The protein below binds the small molecule below.
Small molecule (SMILES): [H]/N=C(\N)c1cc(-c2ccccc2)c(CNC(=O)c2ccc3c(c2)CCO3)s1

Sequence of chain 2.A:
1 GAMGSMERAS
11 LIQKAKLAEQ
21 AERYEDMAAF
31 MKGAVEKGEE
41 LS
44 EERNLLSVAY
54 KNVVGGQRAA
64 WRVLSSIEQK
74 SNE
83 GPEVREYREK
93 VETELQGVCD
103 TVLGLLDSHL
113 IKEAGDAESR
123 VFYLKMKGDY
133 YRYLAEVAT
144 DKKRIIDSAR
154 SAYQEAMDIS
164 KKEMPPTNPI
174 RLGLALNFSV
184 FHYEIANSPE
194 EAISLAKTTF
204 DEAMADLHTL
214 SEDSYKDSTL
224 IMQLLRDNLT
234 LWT

Binding-site contacts:
Ligand atom O22 contacts residue PRO172 of chain 2.A at 4.1 Å.
Ligand atom C18 contacts residue ASN47 of chain 2.A at 4.0 Å.
Ligand atom C20 contacts residue PRO172 of chain 2.A at 4.2 Å (hydrophobic).
Ligand atom C18 contacts residue 0AW1 of chain 2.F at 3.4 Å.
Ligand atom C14 contacts residue CSO43 of chain 2.A at 4.1 Å.
Ligand atom C19 contacts residue 0AW1 of chain 2.F at 3.4 Å.
Ligand atom C17 contacts residue 0AW1 of chain 2.F at 3.3 Å.
Ligand atom C19 contacts residue PRO172 of chain 2.A at 3.7 Å (hydrophobic).
Ligand atom C12 contacts residue 0AW1 of chain 2.F at 3.6 Å.
Ligand atom C25 contacts residue PRO172 of chain 2.A at 4.2 Å (hydrophobic).
Ligand atom C08 contacts residue CSO43 of chain 2.A at 3.8 Å.
Ligand atom C24 contacts residue 0AW1 of chain 2.F at 3.8 Å.
Ligand atom N01 contacts residue ASN171 of chain 2.A at 4.2 Å.
Ligand atom C23 contacts residue 0AW1 of chain 2.F at 3.6 Å.
Ligand atom C10 contacts residue 0AW1 of chain 2.F at 4.0 Å.
Ligand atom C25 contacts residue 0AW1 of chain 2.F at 3.7 Å.
Ligand atom O26 contacts residue 0AW1 of chain 2.F at 3.5 Å.
Ligand atom C21 contacts residue 0AW1 of chain 2.F at 3.3 Å.
Ligand atom C14 contacts residue 0AW1 of chain 2.F at 3.7 Å.
Ligand atom O26 contacts residue ASN47 of chain 2.A at 3.5 Å (h-bond).
Ligand atom C21 contacts residue ILE224 of chain 2.A at 3.4 Å (hydrophobic).
Ligand atom C13 contacts residue CSO43 of chain 2.A at 4.3 Å.
Ligand atom C07 contacts residue CSO43 of chain 2.A at 4.1 Å.
Ligand atom C20 contacts residue 0AW1 of chain 2.F at 3.5 Å.
Ligand atom C23 contacts residue PRO172 of chain 2.A at 3.7 Å (hydrophobic).
Ligand atom C18 contacts residue PRO172 of chain 2.A at 4.1 Å (hydrophobic).
Ligand atom C24 contacts residue ASP220 of chain 2.A at 3.8 Å.
Ligand atom C07 contacts residue 0AW1 of chain 2.F at 4.3 Å.
Ligand atom C24 contacts residue PRO172 of chain 2.A at 4.0 Å (hydrophobic).
Ligand atom O22 contacts residue ILE224 of chain 2.A at 3.6 Å.
Ligand atom C25 contacts residue ASP220 of chain 2.A at 4.0 Å.
Ligand atom N01 contacts residue PRO172 of chain 2.A at 3.7 Å.
Ligand atom N03 contacts residue ASN171 of chain 2.A at 3.9 Å.
Ligand atom C02 contacts residue ASN171 of chain 2.A at 4.2 Å.
Ligand atom C16 contacts residue 0AW1 of chain 2.F at 3.3 Å.
Ligand atom O22 contacts residue 0AW1 of chain 2.F at 3.6 Å.
Ligand atom C11 contacts residue 0AW1 of chain 2.F at 3.4 Å.
Ligand atom N15 contacts residue 0AW1 of chain 2.F at 3.8 Å.
Ligand atom O26 contacts residue CSO43 of chain 2.A at 3.5 Å (h-bond).
Ligand atom C09 contacts residue CSO43 of chain 2.A at 3.8 Å.